This protein binds this small molecule.
Small molecule (SMILES): Nc1nc2c(ncn2COCCO)c(=O)[nH]1

Binding-site contacts:
Ligand atom C3' contacts residue ARG107 of chain 2.A at 3.8 Å.
Ligand atom O1' contacts residue PO41 of chain 2.C at 3.6 Å.
Ligand atom N3 contacts residue VAL197 of chain 2.A at 3.5 Å (h-bond).
Ligand atom O3' contacts residue MET84 of chain 2.A at 3.8 Å.
Ligand atom C2 contacts residue VAL197 of chain 2.A at 3.6 Å (hydrophobic).
Ligand atom C2' contacts residue MET199 of chain 2.A at 3.7 Å (hydrophobic).
Ligand atom O3' contacts residue PO41 of chain 2.C at 2.7 Å (h-bond).
Ligand atom C6 contacts residue VAL197 of chain 2.A at 3.9 Å (hydrophobic).
Ligand atom C8 contacts residue CYS111 of chain 2.A at 3.6 Å (hydrophobic).
Ligand atom C4 contacts residue PHE179 of chain 2.A at 3.7 Å (hydrophobic).
Ligand atom C6 contacts residue PHE179 of chain 2.A at 3.7 Å (hydrophobic).
Ligand atom N9 contacts residue VAL197 of chain 2.A at 3.4 Å (h-bond).
Ligand atom C8 contacts residue GLY112 of chain 2.A at 3.4 Å.
Ligand atom N3 contacts residue PHE179 of chain 2.A at 3.8 Å.
Ligand atom C5 contacts residue PHE179 of chain 2.A at 3.5 Å (hydrophobic).
Ligand atom N9 contacts residue GLY112 of chain 2.A at 3.9 Å.
Ligand atom C1' contacts residue VAL197 of chain 2.A at 3.7 Å (hydrophobic).
Ligand atom C8 contacts residue SER222 of chain 2.A at 3.7 Å.
Ligand atom C1' contacts residue SER110 of chain 2.A at 3.3 Å.
Ligand atom N2 contacts residue PHE179 of chain 2.A at 3.8 Å.
Ligand atom N2 contacts residue MET199 of chain 2.A at 3.6 Å.
Ligand atom C3' contacts residue MET199 of chain 2.A at 3.8 Å (hydrophobic).
Ligand atom C3' contacts residue GLU200 of chain 2.A at 3.1 Å.
Ligand atom C1' contacts residue CYS111 of chain 2.A at 3.8 Å (hydrophobic).
Ligand atom C3' contacts residue PO41 of chain 2.C at 2.9 Å.
Ligand atom C2 contacts residue PHE179 of chain 2.A at 3.6 Å (hydrophobic).
Ligand atom C4 contacts residue VAL197 of chain 2.A at 3.3 Å (hydrophobic).
Ligand atom C1' contacts residue GLU198 of chain 2.A at 3.7 Å.
Ligand atom C8 contacts residue VAL197 of chain 2.A at 4.0 Å (hydrophobic).
Ligand atom C5 contacts residue VAL197 of chain 2.A at 3.9 Å (hydrophobic).
Ligand atom N1 contacts residue VAL197 of chain 2.A at 3.9 Å.
Ligand atom N2 contacts residue ALA176 of chain 2.A at 3.5 Å.
Ligand atom C2' contacts residue PO41 of chain 2.C at 3.9 Å.
Ligand atom O3' contacts residue GLU200 of chain 2.A at 2.7 Å (salt-bridge).
Ligand atom N7 contacts residue GLY112 of chain 2.A at 3.6 Å (h-bond).
Ligand atom O6 contacts residue VAL225 of chain 2.A at 3.8 Å.
Ligand atom N2 contacts residue VAL197 of chain 2.A at 3.4 Å.
Ligand atom N3 contacts residue GLU198 of chain 2.A at 3.9 Å.
Ligand atom N3 contacts residue MET199 of chain 2.A at 3.8 Å.
Ligand atom N1 contacts residue PHE179 of chain 2.A at 3.7 Å.

Sequence of chain 2.A:
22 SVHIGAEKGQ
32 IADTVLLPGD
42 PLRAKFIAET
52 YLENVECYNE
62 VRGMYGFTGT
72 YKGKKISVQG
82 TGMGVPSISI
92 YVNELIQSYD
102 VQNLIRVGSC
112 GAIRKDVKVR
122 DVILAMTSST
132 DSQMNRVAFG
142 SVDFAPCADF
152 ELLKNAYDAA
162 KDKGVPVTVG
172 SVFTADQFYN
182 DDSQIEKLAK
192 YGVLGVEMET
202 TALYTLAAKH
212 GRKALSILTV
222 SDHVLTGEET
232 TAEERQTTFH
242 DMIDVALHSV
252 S